Sequence of chain 1.E:
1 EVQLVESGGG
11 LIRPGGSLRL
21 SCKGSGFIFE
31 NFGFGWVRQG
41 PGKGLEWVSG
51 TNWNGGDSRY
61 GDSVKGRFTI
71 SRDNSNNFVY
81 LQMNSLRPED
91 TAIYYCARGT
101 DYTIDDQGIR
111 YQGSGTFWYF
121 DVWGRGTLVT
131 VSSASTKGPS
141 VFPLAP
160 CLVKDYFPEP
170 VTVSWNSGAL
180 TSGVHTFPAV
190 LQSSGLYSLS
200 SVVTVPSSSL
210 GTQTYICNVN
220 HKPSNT

Sequence of chain 1.F:
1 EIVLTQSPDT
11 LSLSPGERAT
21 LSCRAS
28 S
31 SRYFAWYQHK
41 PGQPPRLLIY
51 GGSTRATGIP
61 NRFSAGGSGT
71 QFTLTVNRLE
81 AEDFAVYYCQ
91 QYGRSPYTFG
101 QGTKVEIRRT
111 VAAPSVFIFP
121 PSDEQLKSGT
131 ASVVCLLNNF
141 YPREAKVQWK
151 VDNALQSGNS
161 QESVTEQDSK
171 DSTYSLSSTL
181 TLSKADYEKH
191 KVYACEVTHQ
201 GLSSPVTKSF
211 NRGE

Binding-site contacts:
Ligand atom C4 contacts residue ASP106 of chain 1.E at 3.4 Å.
Ligand atom O4 contacts residue ASP106 of chain 1.E at 3.5 Å (salt-bridge).
Ligand atom O3 contacts residue MAN4 of chain 1.I at 2.5 Å (h-bond).
Ligand atom O4 contacts residue ASP105 of chain 1.E at 3.9 Å.
Ligand atom O2 contacts residue ASP105 of chain 1.E at 3.5 Å (salt-bridge).
Ligand atom O3 contacts residue TYR33 of chain 1.F at 4.1 Å.
Ligand atom C6 contacts residue ARG59 of chain 1.E at 3.4 Å.
Ligand atom N2 contacts residue ASP106 of chain 1.E at 4.0 Å.
Ligand atom C5 contacts residue GLN107 of chain 1.E at 3.9 Å.
Ligand atom C1 contacts residue ASP106 of chain 1.E at 3.3 Å.
Ligand atom C3 contacts residue ASP106 of chain 1.E at 3.0 Å.
Ligand atom C6 contacts residue ARG32 of chain 1.F at 4.0 Å.
Ligand atom O2 contacts residue ASP106 of chain 1.E at 3.2 Å (salt-bridge).
Ligand atom O6 contacts residue TRP118 of chain 1.E at 2.3 Å (h-bond).
Ligand atom C6 contacts residue GLN107 of chain 1.E at 4.0 Å.
Ligand atom O2 contacts residue GLY93 of chain 1.F at 3.4 Å (h-bond).
Ligand atom O4 contacts residue GLY93 of chain 1.F at 3.4 Å (h-bond).
Ligand atom C4 contacts residue MAN4 of chain 1.I at 3.5 Å.
Ligand atom O6 contacts residue ARG32 of chain 1.F at 4.1 Å.
Ligand atom C1 contacts residue GLY93 of chain 1.F at 3.9 Å.
Ligand atom C3 contacts residue MAN4 of chain 1.I at 3.5 Å.
Ligand atom C2 contacts residue GLY93 of chain 1.F at 4.1 Å.
Ligand atom O6 contacts residue GLN107 of chain 1.E at 3.7 Å.
Ligand atom O5 contacts residue TYR97 of chain 1.F at 4.1 Å.
Ligand atom O4 contacts residue ARG59 of chain 1.E at 2.8 Å (salt-bridge).
Ligand atom C5 contacts residue ASP106 of chain 1.E at 3.1 Å.
Ligand atom C6 contacts residue TRP118 of chain 1.E at 3.3 Å (hydrophobic).
Ligand atom O6 contacts residue GLY108 of chain 1.E at 2.9 Å.
Ligand atom C2 contacts residue ASP106 of chain 1.E at 3.6 Å.
Ligand atom C6 contacts residue GLY108 of chain 1.E at 3.3 Å.
Ligand atom O5 contacts residue ASP106 of chain 1.E at 3.7 Å.
Ligand atom O6 contacts residue TYR97 of chain 1.F at 4.1 Å.
Ligand atom C2 contacts residue TYR33 of chain 1.F at 3.0 Å (hydrophobic).
Ligand atom C5 contacts residue GLY108 of chain 1.E at 3.5 Å.
Ligand atom O3 contacts residue GLN107 of chain 1.E at 3.6 Å.
Ligand atom C1 contacts residue TYR33 of chain 1.F at 3.4 Å (hydrophobic).
Ligand atom C6 contacts residue TYR97 of chain 1.F at 3.4 Å (hydrophobic).
Ligand atom C4 contacts residue ARG59 of chain 1.E at 3.6 Å.
Ligand atom O4 contacts residue MAN4 of chain 1.I at 3.0 Å (h-bond).
Ligand atom C3 contacts residue TYR33 of chain 1.F at 3.2 Å (hydrophobic).

The protein below binds the small molecule below.
Small molecule (SMILES): CC(=O)N[C@H]1[C@H](O[C@H]2[C@H](O)[C@@H](NC(C)=O)CO[C@@H]2CO)O[C@H](CO)[C@@H](O[C@@H]2O[C@H](CO)[C@@H](O)[C@H](O[C@H]3O[C@H](CO)[C@@H](O)[C@H](O)[C@@H]3O)[C@@H]2O)[C@@H]1O